The small molecule below binds the protein below.
Small molecule (SMILES): CC(=O)N[C@@H]1[C@@H](O)[C@H](O)[C@@H](CO)O[C@H]1O

Sequence of chain 3.A:
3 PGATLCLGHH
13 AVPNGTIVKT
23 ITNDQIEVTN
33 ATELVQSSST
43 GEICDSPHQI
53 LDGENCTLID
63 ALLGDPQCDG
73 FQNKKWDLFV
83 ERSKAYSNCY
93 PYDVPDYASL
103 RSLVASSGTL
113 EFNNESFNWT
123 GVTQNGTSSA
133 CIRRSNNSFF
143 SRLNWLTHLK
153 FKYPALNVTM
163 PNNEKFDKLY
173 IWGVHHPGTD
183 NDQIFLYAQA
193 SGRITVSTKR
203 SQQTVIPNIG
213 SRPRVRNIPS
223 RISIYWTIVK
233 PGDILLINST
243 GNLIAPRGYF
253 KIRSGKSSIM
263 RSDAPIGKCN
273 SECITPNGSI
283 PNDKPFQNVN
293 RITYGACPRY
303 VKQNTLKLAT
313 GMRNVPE

Binding-site contacts:
Ligand atom C4 contacts residue ASN57 of chain 3.A at 4.2 Å.
Ligand atom N2 contacts residue ASN57 of chain 3.A at 2.9 Å (h-bond).
Ligand atom O5 contacts residue TYR88 of chain 3.A at 3.4 Å (h-bond).
Ligand atom C6 contacts residue TYR88 of chain 3.A at 3.7 Å (hydrophobic).
Ligand atom O5 contacts residue ASN57 of chain 3.A at 2.3 Å (h-bond).
Ligand atom O6 contacts residue TYR88 of chain 3.A at 2.7 Å (h-bond).
Ligand atom C3 contacts residue ASN57 of chain 3.A at 3.8 Å.
Ligand atom C7 contacts residue ASN57 of chain 3.A at 3.4 Å.
Ligand atom C5 contacts residue ASN57 of chain 3.A at 3.6 Å.
Ligand atom C2 contacts residue ASN57 of chain 3.A at 2.4 Å.
Ligand atom C5 contacts residue TYR88 of chain 3.A at 4.2 Å (hydrophobic).
Ligand atom C1 contacts residue ASN57 of chain 3.A at 1.4 Å.
Ligand atom C8 contacts residue GLU56 of chain 3.A at 3.2 Å.
Ligand atom O7 contacts residue ASN57 of chain 3.A at 3.5 Å (h-bond).